Sequence of chain 1.F:
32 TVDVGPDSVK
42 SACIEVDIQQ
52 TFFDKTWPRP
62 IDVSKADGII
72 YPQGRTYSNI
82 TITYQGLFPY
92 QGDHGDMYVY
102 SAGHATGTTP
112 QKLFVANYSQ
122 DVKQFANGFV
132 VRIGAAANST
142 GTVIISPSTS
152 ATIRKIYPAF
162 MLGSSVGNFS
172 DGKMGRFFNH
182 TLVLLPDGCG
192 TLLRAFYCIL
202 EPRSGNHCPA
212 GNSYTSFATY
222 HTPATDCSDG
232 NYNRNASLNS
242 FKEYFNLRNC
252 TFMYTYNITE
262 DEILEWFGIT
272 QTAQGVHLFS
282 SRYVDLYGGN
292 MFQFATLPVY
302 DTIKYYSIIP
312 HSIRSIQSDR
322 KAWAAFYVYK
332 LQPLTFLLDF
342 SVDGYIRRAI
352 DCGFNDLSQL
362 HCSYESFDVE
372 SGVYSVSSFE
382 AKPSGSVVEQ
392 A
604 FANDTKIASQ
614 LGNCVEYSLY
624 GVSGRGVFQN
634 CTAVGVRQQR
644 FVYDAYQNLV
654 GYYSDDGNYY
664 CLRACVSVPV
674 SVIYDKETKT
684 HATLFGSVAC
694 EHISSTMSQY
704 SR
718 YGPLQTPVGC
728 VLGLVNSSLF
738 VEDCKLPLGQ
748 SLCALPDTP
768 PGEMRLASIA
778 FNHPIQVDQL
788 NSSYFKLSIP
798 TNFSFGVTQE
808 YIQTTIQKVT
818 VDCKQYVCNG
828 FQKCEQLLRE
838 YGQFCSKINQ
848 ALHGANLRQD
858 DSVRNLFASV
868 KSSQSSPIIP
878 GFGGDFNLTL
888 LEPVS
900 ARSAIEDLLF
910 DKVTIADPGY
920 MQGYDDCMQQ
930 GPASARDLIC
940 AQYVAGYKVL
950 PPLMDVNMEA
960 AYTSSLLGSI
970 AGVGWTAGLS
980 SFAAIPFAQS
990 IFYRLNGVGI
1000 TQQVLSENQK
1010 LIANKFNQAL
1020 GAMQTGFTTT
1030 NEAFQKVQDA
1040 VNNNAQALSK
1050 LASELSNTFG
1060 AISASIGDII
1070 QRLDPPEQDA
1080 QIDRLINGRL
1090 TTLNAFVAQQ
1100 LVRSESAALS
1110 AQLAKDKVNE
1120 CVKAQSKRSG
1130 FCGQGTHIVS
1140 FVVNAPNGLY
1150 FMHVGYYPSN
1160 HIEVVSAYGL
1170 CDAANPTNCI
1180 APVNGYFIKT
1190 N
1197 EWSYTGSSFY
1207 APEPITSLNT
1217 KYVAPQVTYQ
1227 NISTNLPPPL

Binding-site contacts:
Ligand atom C8 contacts residue ASN80 of chain 1.F at 4.4 Å.
Ligand atom C5 contacts residue ASN80 of chain 1.F at 3.7 Å.
Ligand atom O7 contacts residue ASN80 of chain 1.F at 3.4 Å (h-bond).
Ligand atom C1 contacts residue ASN80 of chain 1.F at 1.5 Å.
Ligand atom C7 contacts residue VAL343 of chain 1.F at 4.0 Å (hydrophobic).
Ligand atom O5 contacts residue ASN80 of chain 1.F at 2.4 Å (h-bond).
Ligand atom N2 contacts residue ASN80 of chain 1.F at 2.9 Å (h-bond).
Ligand atom C8 contacts residue VAL343 of chain 1.F at 3.7 Å (hydrophobic).
Ligand atom C3 contacts residue ASN80 of chain 1.F at 3.8 Å.
Ligand atom C1 contacts residue VAL343 of chain 1.F at 4.3 Å (hydrophobic).
Ligand atom C4 contacts residue ASN80 of chain 1.F at 4.2 Å.
Ligand atom N2 contacts residue VAL343 of chain 1.F at 3.8 Å.
Ligand atom C7 contacts residue ASN80 of chain 1.F at 3.3 Å.
Ligand atom C2 contacts residue ASN80 of chain 1.F at 2.4 Å.

A small-molecule ligand and the protein it binds are described below.
Small molecule (SMILES): CC(=O)N[C@H]1[C@H](O[C@H]2[C@H](O)[C@@H](NC(C)=O)CO[C@@H]2CO)O[C@H](CO)[C@@H](O)[C@@H]1O